Binding-site contacts:
Ligand atom C3 contacts residue SER85 of chain 2.A at 3.7 Å.
Ligand atom O2 contacts residue THR84 of chain 2.A at 2.9 Å (h-bond).
Ligand atom C3 contacts residue THR84 of chain 2.A at 3.7 Å.
Ligand atom C2 contacts residue PRO282 of chain 2.A at 3.9 Å (hydrophobic).
Ligand atom C1 contacts residue ASN283 of chain 2.A at 3.8 Å.
Ligand atom C4 contacts residue SER85 of chain 2.A at 4.4 Å.
Ligand atom O3 contacts residue TYR88 of chain 2.A at 4.3 Å.
Ligand atom C3 contacts residue MET281 of chain 2.A at 4.3 Å (hydrophobic).
Ligand atom C5 contacts residue GLY280 of chain 2.A at 4.1 Å.
Ligand atom C4 contacts residue GLY280 of chain 2.A at 3.9 Å.
Ligand atom C2 contacts residue TYR88 of chain 2.A at 4.3 Å (hydrophobic).
Ligand atom O4 contacts residue MET281 of chain 2.A at 3.8 Å.
Ligand atom O2 contacts residue ASN283 of chain 2.A at 2.9 Å (h-bond).
Ligand atom O1 contacts residue ASN283 of chain 2.A at 2.8 Å (h-bond).
Ligand atom O4 contacts residue PRO282 of chain 2.A at 3.7 Å.
Ligand atom O3 contacts residue THR84 of chain 2.A at 2.7 Å (h-bond).
Ligand atom C2 contacts residue THR84 of chain 2.A at 3.5 Å.
Ligand atom O2 contacts residue MET281 of chain 2.A at 4.0 Å.
Ligand atom C3 contacts residue GLY280 of chain 2.A at 4.3 Å.
Ligand atom O1 contacts residue PRO282 of chain 2.A at 3.8 Å.
Ligand atom O4 contacts residue GLY280 of chain 2.A at 2.9 Å (h-bond).
Ligand atom C3 contacts residue TYR88 of chain 2.A at 3.9 Å (hydrophobic).
Ligand atom C2 contacts residue ASN283 of chain 2.A at 3.7 Å.
Ligand atom O2 contacts residue GLY83 of chain 2.A at 3.2 Å.
Ligand atom C1 contacts residue PRO282 of chain 2.A at 4.1 Å (hydrophobic).
Ligand atom C2 contacts residue MET281 of chain 2.A at 3.6 Å (hydrophobic).
Ligand atom O5 contacts residue TYR88 of chain 2.A at 3.8 Å.
Ligand atom O2 contacts residue TYR88 of chain 2.A at 4.0 Å.
Ligand atom O3 contacts residue MET281 of chain 2.A at 4.0 Å.
Ligand atom O5 contacts residue SER85 of chain 2.A at 2.9 Å (h-bond).
Ligand atom O3 contacts residue GLY280 of chain 2.A at 3.7 Å.
Ligand atom O4 contacts residue THR84 of chain 2.A at 4.4 Å.
Ligand atom O1 contacts residue TYR88 of chain 2.A at 4.4 Å.
Ligand atom C5 contacts residue SER85 of chain 2.A at 3.7 Å.
Ligand atom O3 contacts residue SER85 of chain 2.A at 3.1 Å (h-bond).
Ligand atom C1 contacts residue TYR88 of chain 2.A at 3.8 Å (hydrophobic).

The protein below binds the small molecule below.
Small molecule (SMILES): OC[C@@H](O)[C@@H](O)[C@H](O)[C@@H](O)CO

Sequence of chain 2.A:
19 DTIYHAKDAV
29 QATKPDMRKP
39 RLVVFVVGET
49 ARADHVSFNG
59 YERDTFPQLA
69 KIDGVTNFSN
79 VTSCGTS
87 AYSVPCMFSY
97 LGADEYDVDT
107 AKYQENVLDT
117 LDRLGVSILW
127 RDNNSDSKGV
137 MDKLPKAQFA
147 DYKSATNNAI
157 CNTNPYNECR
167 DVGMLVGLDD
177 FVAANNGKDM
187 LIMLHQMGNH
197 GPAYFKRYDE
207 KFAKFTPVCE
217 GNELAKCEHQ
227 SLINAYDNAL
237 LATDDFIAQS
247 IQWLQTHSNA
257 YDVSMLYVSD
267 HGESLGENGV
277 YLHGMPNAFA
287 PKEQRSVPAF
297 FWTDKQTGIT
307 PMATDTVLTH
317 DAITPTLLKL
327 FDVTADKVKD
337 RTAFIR